The small molecule below binds the protein below.
Small molecule (SMILES): Cc1nc(NC(=O)N2CCC[C@H]2C(N)=O)sc1-c1ccnc(C(C)(C)C(F)(F)F)c1

Binding-site contacts:
Ligand atom N3 contacts residue SER858 of chain 1.C at 3.1 Å (h-bond).
Ligand atom C4 contacts residue SER858 of chain 1.C at 3.6 Å.
Ligand atom C11 contacts residue TYR840 of chain 1.C at 3.8 Å (hydrophobic).
Ligand atom F contacts residue ILE852 of chain 1.C at 3.3 Å.
Ligand atom S contacts residue MET926 of chain 1.C at 3.7 Å.
Ligand atom N contacts residue MET926 of chain 1.C at 3.5 Å.
Ligand atom C contacts residue VAL855 of chain 1.C at 3.7 Å (hydrophobic).
Ligand atom N contacts residue VAL855 of chain 1.C at 3.1 Å (h-bond).
Ligand atom C contacts residue GLU853 of chain 1.C at 3.2 Å.
Ligand atom C1 contacts residue VAL855 of chain 1.C at 3.8 Å (hydrophobic).
Ligand atom C11 contacts residue ILE936 of chain 1.C at 3.6 Å (hydrophobic).
Ligand atom C3 contacts residue SER858 of chain 1.C at 3.6 Å.
Ligand atom C3 contacts residue TRP784 of chain 1.C at 3.6 Å (hydrophobic).
Ligand atom N2 contacts residue TRP784 of chain 1.C at 3.8 Å.
Ligand atom N1 contacts residue VAL854 of chain 1.C at 3.8 Å.
Ligand atom N3 contacts residue HIS859 of chain 1.C at 3.4 Å.
Ligand atom C1 contacts residue MET926 of chain 1.C at 3.5 Å (hydrophobic).
Ligand atom F1 contacts residue ILE804 of chain 1.C at 3.4 Å.
Ligand atom C12 contacts residue TYR840 of chain 1.C at 3.5 Å (hydrophobic).
Ligand atom C2 contacts residue MET926 of chain 1.C at 3.7 Å (hydrophobic).
Ligand atom N3 contacts residue GLN863 of chain 1.C at 2.7 Å (h-bond).
Ligand atom F1 contacts residue MET776 of chain 1.C at 3.9 Å.
Ligand atom N1 contacts residue TRP784 of chain 1.C at 3.9 Å.
Ligand atom F2 contacts residue LYS806 of chain 1.C at 3.4 Å.
Ligand atom C12 contacts residue ILE936 of chain 1.C at 3.7 Å (hydrophobic).
Ligand atom C12 contacts residue ILE852 of chain 1.C at 3.8 Å (hydrophobic).
Ligand atom C2 contacts residue VAL855 of chain 1.C at 3.8 Å (hydrophobic).
Ligand atom C8 contacts residue SER858 of chain 1.C at 3.8 Å.
Ligand atom C11 contacts residue ILE852 of chain 1.C at 3.6 Å (hydrophobic).
Ligand atom C8 contacts residue GLN863 of chain 1.C at 3.5 Å.
Ligand atom N2 contacts residue SER858 of chain 1.C at 3.4 Å (h-bond).
Ligand atom N1 contacts residue SER858 of chain 1.C at 3.9 Å.
Ligand atom N4 contacts residue ILE852 of chain 1.C at 3.9 Å.
Ligand atom C contacts residue TYR840 of chain 1.C at 3.9 Å (hydrophobic).
Ligand atom C18 contacts residue LYS806 of chain 1.C at 3.8 Å.
Ligand atom C9 contacts residue MET926 of chain 1.C at 3.5 Å (hydrophobic).
Ligand atom C4 contacts residue VAL855 of chain 1.C at 3.6 Å (hydrophobic).
Ligand atom F contacts residue LYS806 of chain 1.C at 3.2 Å.
Ligand atom N1 contacts residue VAL855 of chain 1.C at 3.1 Å (h-bond).
Ligand atom O1 contacts residue GLN863 of chain 1.C at 3.1 Å (h-bond).

Sequence of chain 1.C:
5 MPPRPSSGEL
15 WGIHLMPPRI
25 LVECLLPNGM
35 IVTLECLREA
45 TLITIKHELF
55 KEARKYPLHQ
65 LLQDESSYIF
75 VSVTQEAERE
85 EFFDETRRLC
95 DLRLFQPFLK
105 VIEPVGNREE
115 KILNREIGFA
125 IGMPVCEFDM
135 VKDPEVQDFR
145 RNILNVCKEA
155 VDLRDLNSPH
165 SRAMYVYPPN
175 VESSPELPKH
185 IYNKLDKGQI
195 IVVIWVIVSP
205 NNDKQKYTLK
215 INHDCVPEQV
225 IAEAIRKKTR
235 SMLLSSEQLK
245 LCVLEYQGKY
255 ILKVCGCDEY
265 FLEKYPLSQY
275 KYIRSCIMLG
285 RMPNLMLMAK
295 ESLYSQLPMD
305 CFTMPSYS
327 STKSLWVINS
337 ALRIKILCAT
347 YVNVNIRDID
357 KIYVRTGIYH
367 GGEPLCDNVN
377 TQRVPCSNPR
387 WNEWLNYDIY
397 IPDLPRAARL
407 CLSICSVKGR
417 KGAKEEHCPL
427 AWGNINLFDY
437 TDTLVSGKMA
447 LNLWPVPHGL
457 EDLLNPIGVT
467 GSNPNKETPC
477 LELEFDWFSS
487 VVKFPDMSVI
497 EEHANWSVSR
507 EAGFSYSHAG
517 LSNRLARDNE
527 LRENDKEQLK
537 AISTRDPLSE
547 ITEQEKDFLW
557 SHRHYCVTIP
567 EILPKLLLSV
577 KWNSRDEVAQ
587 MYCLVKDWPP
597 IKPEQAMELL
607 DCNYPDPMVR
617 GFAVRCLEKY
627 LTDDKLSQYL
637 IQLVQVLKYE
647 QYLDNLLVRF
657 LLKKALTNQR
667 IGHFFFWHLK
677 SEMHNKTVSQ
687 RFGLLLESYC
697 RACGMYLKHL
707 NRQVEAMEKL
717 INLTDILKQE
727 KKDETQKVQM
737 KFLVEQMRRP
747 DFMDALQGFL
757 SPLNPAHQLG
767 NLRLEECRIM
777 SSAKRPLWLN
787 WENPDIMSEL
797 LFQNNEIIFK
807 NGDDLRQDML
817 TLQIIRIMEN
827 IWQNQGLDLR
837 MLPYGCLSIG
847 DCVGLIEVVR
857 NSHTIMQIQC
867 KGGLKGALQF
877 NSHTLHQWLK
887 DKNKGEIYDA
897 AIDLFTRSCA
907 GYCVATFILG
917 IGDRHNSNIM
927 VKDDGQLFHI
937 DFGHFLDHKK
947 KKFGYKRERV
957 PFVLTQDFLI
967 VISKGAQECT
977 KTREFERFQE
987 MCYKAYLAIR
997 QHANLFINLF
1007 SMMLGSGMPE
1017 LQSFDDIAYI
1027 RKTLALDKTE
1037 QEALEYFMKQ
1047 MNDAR